Binding-site contacts:
Ligand atom O7 contacts residue NAG1 of chain 3.I at 3.4 Å (h-bond).
Ligand atom O6 contacts residue LEU52 of chain 3.B at 3.4 Å.
Ligand atom O5 contacts residue THR312 of chain 3.A at 3.3 Å (h-bond).
Ligand atom C6 contacts residue THR312 of chain 3.A at 4.2 Å.
Ligand atom O3 contacts residue ASN32 of chain 3.A at 3.6 Å.
Ligand atom C8 contacts residue THR34 of chain 3.A at 3.6 Å.
Ligand atom O6 contacts residue THR312 of chain 3.A at 3.4 Å.
Ligand atom C5 contacts residue ASN32 of chain 3.A at 3.6 Å.
Ligand atom C1 contacts residue THR312 of chain 3.A at 3.8 Å.
Ligand atom C3 contacts residue ASN32 of chain 3.A at 3.6 Å.
Ligand atom C8 contacts residue NAG1 of chain 3.I at 3.4 Å.
Ligand atom C7 contacts residue NAG1 of chain 3.I at 3.8 Å.
Ligand atom C6 contacts residue LEU52 of chain 3.B at 4.2 Å (hydrophobic).
Ligand atom O5 contacts residue ASN32 of chain 3.A at 2.3 Å (h-bond).
Ligand atom O7 contacts residue ASN32 of chain 3.A at 3.9 Å.
Ligand atom C2 contacts residue ASN32 of chain 3.A at 2.6 Å.
Ligand atom C7 contacts residue ASN32 of chain 3.A at 4.1 Å.
Ligand atom N2 contacts residue ASN32 of chain 3.A at 3.6 Å (h-bond).
Ligand atom C1 contacts residue ASN32 of chain 3.A at 1.4 Å.
Ligand atom C5 contacts residue THR312 of chain 3.A at 4.4 Å.
Ligand atom C4 contacts residue ASN32 of chain 3.A at 4.2 Å.

Sequence of chain 3.B:
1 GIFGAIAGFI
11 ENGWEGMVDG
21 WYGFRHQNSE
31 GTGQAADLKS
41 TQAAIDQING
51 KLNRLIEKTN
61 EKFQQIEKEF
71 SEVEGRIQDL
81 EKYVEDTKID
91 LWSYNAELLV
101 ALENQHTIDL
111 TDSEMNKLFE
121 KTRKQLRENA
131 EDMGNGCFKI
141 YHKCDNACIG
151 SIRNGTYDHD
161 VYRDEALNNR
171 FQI

This small molecule binds to this protein.
Small molecule (SMILES): CC(=O)N[C@H]1[C@H](O[C@H]2[C@H](O)[C@@H](NC(C)=O)CO[C@@H]2CO)O[C@H](CO)[C@@H](O)[C@@H]1O

Sequence of chain 3.A:
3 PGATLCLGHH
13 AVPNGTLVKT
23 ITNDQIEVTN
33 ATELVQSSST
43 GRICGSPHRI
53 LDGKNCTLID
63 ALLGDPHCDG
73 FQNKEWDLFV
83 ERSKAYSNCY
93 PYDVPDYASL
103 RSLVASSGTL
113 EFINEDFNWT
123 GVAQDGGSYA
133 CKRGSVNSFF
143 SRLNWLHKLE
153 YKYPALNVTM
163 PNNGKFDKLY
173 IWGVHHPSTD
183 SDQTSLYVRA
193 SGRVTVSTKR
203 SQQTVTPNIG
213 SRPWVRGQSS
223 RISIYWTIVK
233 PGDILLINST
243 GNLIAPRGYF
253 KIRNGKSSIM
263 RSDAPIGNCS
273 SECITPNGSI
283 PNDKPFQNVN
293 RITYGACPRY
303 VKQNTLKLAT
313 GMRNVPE